Binding-site contacts:
Ligand atom C1 contacts residue ASN12 of chain 9.K at 2.2 Å.
Ligand atom O5 contacts residue ASN12 of chain 9.K at 2.8 Å (h-bond).
Ligand atom C2 contacts residue ASN12 of chain 9.K at 3.3 Å.
Ligand atom C7 contacts residue ASN12 of chain 9.K at 3.9 Å.
Ligand atom N2 contacts residue ASN12 of chain 9.K at 3.8 Å.
Ligand atom O7 contacts residue ASN12 of chain 9.K at 3.6 Å.
Ligand atom C5 contacts residue ASN12 of chain 9.K at 4.2 Å.

A small-molecule ligand and the protein it binds are described below.
Small molecule (SMILES): CC(=O)N[C@H]1[C@H](O[C@H]2[C@H](O)[C@@H](NC(C)=O)CO[C@@H]2CO)O[C@H](CO)[C@@H](O)[C@@H]1O

Sequence of chain 9.K:
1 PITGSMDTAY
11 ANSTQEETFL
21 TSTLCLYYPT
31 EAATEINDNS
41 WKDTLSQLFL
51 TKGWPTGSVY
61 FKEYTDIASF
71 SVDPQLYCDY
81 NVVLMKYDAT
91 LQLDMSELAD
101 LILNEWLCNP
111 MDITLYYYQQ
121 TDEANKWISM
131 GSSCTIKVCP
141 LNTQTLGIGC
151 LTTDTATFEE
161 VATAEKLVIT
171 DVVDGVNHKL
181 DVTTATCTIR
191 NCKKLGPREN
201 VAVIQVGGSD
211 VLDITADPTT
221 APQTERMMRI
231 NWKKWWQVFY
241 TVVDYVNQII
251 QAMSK